Binding-site contacts:
Ligand atom OBI contacts residue SER47 of chain 1.D at 2.9 Å (h-bond).
Ligand atom CAQ contacts residue THR64 of chain 1.D at 3.4 Å.
Ligand atom CAQ contacts residue ASN65 of chain 1.D at 3.6 Å.
Ligand atom NAN contacts residue ASN65 of chain 1.D at 2.9 Å (h-bond).
Ligand atom OBK contacts residue SER47 of chain 1.D at 2.7 Å (h-bond).
Ligand atom OAA contacts residue THR64 of chain 1.D at 3.3 Å (h-bond).
Ligand atom CAI contacts residue ASN65 of chain 1.D at 3.6 Å.
Ligand atom CE1 contacts residue ARG67 of chain 1.D at 3.5 Å.
Ligand atom CAJ contacts residue ASN65 of chain 1.D at 3.4 Å.
Ligand atom CAV contacts residue CYS82 of chain 1.D at 3.4 Å (hydrophobic).
Ligand atom OAY contacts residue VAL119 of chain 1.D at 2.6 Å (h-bond).
Ligand atom CAJ contacts residue PRO63 of chain 1.D at 3.5 Å (hydrophobic).
Ligand atom OAY contacts residue CYS82 of chain 1.D at 3.5 Å (h-bond).
Ligand atom OH contacts residue ARG44 of chain 1.D at 3.0 Å (salt-bridge).
Ligand atom OBJ contacts residue SER46 of chain 1.D at 2.8 Å (h-bond).
Ligand atom CAV contacts residue VAL119 of chain 1.D at 2.9 Å (hydrophobic).
Ligand atom FAH contacts residue VAL26 of chain 1.D at 3.6 Å.
Ligand atom CAD contacts residue ASN65 of chain 1.D at 3.7 Å.
Ligand atom OBI contacts residue SER46 of chain 1.D at 3.8 Å.
Ligand atom OBK contacts residue ARG67 of chain 1.D at 2.8 Å (salt-bridge).
Ligand atom CAW contacts residue CYS82 of chain 1.D at 3.0 Å (hydrophobic).
Ligand atom OBJ contacts residue ARG67 of chain 1.D at 2.8 Å (salt-bridge).
Ligand atom CAZ contacts residue ILE81 of chain 1.D at 3.7 Å (hydrophobic).
Ligand atom NAN contacts residue THR64 of chain 1.D at 3.7 Å.
Ligand atom CAG contacts residue VAL26 of chain 1.D at 3.6 Å (hydrophobic).
Ligand atom OBJ contacts residue THR54 of chain 1.D at 2.7 Å (h-bond).
Ligand atom PBH contacts residue SER47 of chain 1.D at 3.6 Å.
Ligand atom CAF contacts residue VAL26 of chain 1.D at 3.4 Å (hydrophobic).
Ligand atom OAA contacts residue ASN65 of chain 1.D at 2.8 Å (h-bond).
Ligand atom CAO contacts residue ILE81 of chain 1.D at 3.5 Å (hydrophobic).
Ligand atom CD1 contacts residue ASN65 of chain 1.D at 3.5 Å.
Ligand atom FAH contacts residue LYS30 of chain 1.D at 3.5 Å.
Ligand atom CZ contacts residue ASN65 of chain 1.D at 3.6 Å.
Ligand atom CA contacts residue ASN65 of chain 1.D at 3.2 Å.
Ligand atom C contacts residue ASN65 of chain 1.D at 3.6 Å.
Ligand atom CAW contacts residue VAL119 of chain 1.D at 2.8 Å (hydrophobic).
Ligand atom CE1 contacts residue ASN65 of chain 1.D at 3.5 Å.
Ligand atom FAH contacts residue ASN27 of chain 1.D at 3.3 Å.
Ligand atom OBI contacts residue ARG44 of chain 1.D at 2.8 Å (salt-bridge).
Ligand atom OAY contacts residue LEU66 of chain 1.D at 3.6 Å.

Sequence of chain 1.D:
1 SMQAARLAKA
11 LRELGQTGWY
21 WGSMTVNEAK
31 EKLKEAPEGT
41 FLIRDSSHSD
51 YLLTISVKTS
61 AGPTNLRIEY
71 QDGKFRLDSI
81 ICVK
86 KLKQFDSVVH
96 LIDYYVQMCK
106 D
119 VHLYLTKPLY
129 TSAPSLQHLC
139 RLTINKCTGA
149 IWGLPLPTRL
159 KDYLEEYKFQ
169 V

A small-molecule ligand and the protein it binds are described below.
Small molecule (SMILES): O=C(CCl)Nc1cccc(CNC(=O)[C@H](Cc2ccc(OP(=O)(O)O)cc2)NC(=O)Cc2ccc(F)cc2)c1